A protein and the small-molecule ligand that binds it are described below.
Small molecule (SMILES): CCOc1ccc([C@@H](C)N)cc1

Binding-site contacts:
Ligand atom C2 contacts residue THR419 of chain 2.B at 3.6 Å.
Ligand atom C7 contacts residue THR419 of chain 2.B at 4.1 Å.
Ligand atom C5 contacts residue THR419 of chain 2.B at 4.3 Å.
Ligand atom C1 contacts residue THR424 of chain 2.B at 4.4 Å.
Ligand atom C10 contacts residue VAL417 of chain 2.B at 3.6 Å (hydrophobic).
Ligand atom C4 contacts residue THR419 of chain 2.B at 3.9 Å.
Ligand atom C1 contacts residue THR419 of chain 2.B at 3.4 Å.
Ligand atom C8 contacts residue THR424 of chain 2.B at 3.3 Å.
Ligand atom C9 contacts residue VAL417 of chain 2.B at 3.6 Å (hydrophobic).
Ligand atom C7 contacts residue GLN423 of chain 2.B at 4.2 Å.
Ligand atom C6 contacts residue THR425 of chain 2.B at 3.8 Å.
Ligand atom C8 contacts residue THR425 of chain 2.B at 3.9 Å.
Ligand atom C2 contacts residue GLN423 of chain 2.B at 3.6 Å.
Ligand atom O1 contacts residue THR424 of chain 2.B at 3.7 Å.
Ligand atom C6 contacts residue THR419 of chain 2.B at 4.4 Å.
Ligand atom C7 contacts residue CYS418 of chain 2.B at 4.2 Å (hydrophobic).
Ligand atom C7 contacts residue THR425 of chain 2.B at 3.6 Å.
Ligand atom O1 contacts residue THR419 of chain 2.B at 3.7 Å.
Ligand atom C3 contacts residue THR419 of chain 2.B at 3.5 Å.
Ligand atom C7 contacts residue THR424 of chain 2.B at 4.3 Å.
Ligand atom C7 contacts residue VAL417 of chain 2.B at 3.9 Å (hydrophobic).
Ligand atom C10 contacts residue THR425 of chain 2.B at 3.7 Å.
Ligand atom C8 contacts residue THR419 of chain 2.B at 3.7 Å.
Ligand atom C8 contacts residue GLN423 of chain 2.B at 3.6 Å.
Ligand atom C9 contacts residue THR425 of chain 2.B at 4.3 Å.
Ligand atom C5 contacts residue THR425 of chain 2.B at 4.3 Å.
Ligand atom C3 contacts residue THR425 of chain 2.B at 4.4 Å.
Ligand atom C3 contacts residue THR424 of chain 2.B at 3.9 Å.
Ligand atom C2 contacts residue THR424 of chain 2.B at 3.0 Å.
Ligand atom C1 contacts residue GLN423 of chain 2.B at 2.8 Å.
Ligand atom C10 contacts residue LYS409 of chain 2.B at 3.5 Å.

Sequence of chain 2.B:
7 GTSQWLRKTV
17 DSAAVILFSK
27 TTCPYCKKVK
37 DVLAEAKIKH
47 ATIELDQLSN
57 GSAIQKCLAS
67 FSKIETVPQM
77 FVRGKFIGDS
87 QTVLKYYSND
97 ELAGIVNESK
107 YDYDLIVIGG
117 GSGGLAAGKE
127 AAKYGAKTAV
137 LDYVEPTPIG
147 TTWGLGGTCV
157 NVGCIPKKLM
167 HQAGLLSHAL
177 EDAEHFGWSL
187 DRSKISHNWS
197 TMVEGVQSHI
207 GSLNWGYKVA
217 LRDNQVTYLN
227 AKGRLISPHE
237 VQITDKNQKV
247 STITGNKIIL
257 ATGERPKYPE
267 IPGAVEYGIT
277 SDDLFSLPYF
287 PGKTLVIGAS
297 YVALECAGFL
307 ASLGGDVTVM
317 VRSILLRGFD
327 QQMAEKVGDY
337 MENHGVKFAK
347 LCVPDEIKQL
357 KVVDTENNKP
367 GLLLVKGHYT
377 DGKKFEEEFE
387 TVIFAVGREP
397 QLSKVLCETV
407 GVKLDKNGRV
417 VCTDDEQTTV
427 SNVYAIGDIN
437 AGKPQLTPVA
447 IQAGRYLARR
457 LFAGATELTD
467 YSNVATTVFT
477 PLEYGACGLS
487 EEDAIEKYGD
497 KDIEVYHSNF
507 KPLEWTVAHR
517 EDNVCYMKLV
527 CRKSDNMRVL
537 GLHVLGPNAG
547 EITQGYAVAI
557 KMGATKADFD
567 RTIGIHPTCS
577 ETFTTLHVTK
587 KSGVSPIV